The protein below binds the small molecule below.
Small molecule (SMILES): O=c1[nH]c(-c2ccc(Cl)c(S(=O)(=O)NC3CCCC3)c2)cs1

Binding-site contacts:
Ligand atom CAR contacts residue ILE105 of chain 1.A at 3.9 Å (hydrophobic).
Ligand atom CAR contacts residue PRO41 of chain 1.A at 4.3 Å (hydrophobic).
Ligand atom CAQ contacts residue ILE105 of chain 1.A at 4.0 Å (hydrophobic).
Ligand atom OAA contacts residue TYR98 of chain 1.A at 3.7 Å.
Ligand atom CAF contacts residue PRO41 of chain 1.A at 3.8 Å (hydrophobic).
Ligand atom CAT contacts residue CYS95 of chain 1.A at 4.3 Å (hydrophobic).
Ligand atom CAH contacts residue ILE105 of chain 1.A at 3.7 Å (hydrophobic).
Ligand atom CAT contacts residue TYR56 of chain 1.A at 4.4 Å (hydrophobic).
Ligand atom CAG contacts residue VAL46 of chain 1.A at 3.9 Å (hydrophobic).
Ligand atom CAL contacts residue LEU51 of chain 1.A at 4.1 Å (hydrophobic).
Ligand atom OAA contacts residue CYS95 of chain 1.A at 3.8 Å.
Ligand atom CAJ contacts residue LEU51 of chain 1.A at 3.4 Å (hydrophobic).
Ligand atom CAE contacts residue LEU51 of chain 1.A at 3.7 Å (hydrophobic).
Ligand atom CAF contacts residue LEU51 of chain 1.A at 3.7 Å (hydrophobic).
Ligand atom CAJ contacts residue LEU53 of chain 1.A at 3.8 Å (hydrophobic).
Ligand atom CAQ contacts residue LEU51 of chain 1.A at 4.5 Å (hydrophobic).
Ligand atom CL contacts residue LEU51 of chain 1.A at 4.0 Å.
Ligand atom SAO contacts residue PHE42 of chain 1.A at 3.9 Å.
Ligand atom CAG contacts residue ILE105 of chain 1.A at 4.4 Å (hydrophobic).
Ligand atom CAE contacts residue PRO41 of chain 1.A at 4.3 Å (hydrophobic).
Ligand atom OAA contacts residue TYR56 of chain 1.A at 4.0 Å.
Ligand atom NAN contacts residue ASN99 of chain 1.A at 4.3 Å.
Ligand atom CAG contacts residue PRO41 of chain 1.A at 3.4 Å (hydrophobic).
Ligand atom CAP contacts residue TRP40 of chain 1.A at 4.2 Å (hydrophobic).
Ligand atom NAN contacts residue ILE105 of chain 1.A at 3.7 Å.
Ligand atom CAE contacts residue TRP40 of chain 1.A at 4.0 Å (hydrophobic).
Ligand atom CL contacts residue TRP40 of chain 1.A at 3.9 Å.
Ligand atom OAA contacts residue ASN99 of chain 1.A at 2.9 Å (h-bond).
Ligand atom SAO contacts residue PRO41 of chain 1.A at 4.4 Å.
Ligand atom CAT contacts residue ASN99 of chain 1.A at 3.9 Å.
Ligand atom CAP contacts residue LEU51 of chain 1.A at 4.0 Å (hydrophobic).
Ligand atom CAQ contacts residue PRO41 of chain 1.A at 4.0 Å (hydrophobic).
Ligand atom CAT contacts residue ILE105 of chain 1.A at 4.1 Å (hydrophobic).
Ligand atom CAG contacts residue PHE42 of chain 1.A at 4.4 Å (hydrophobic).
Ligand atom SAO contacts residue TYR56 of chain 1.A at 4.5 Å.
Ligand atom CAI contacts residue LEU51 of chain 1.A at 4.2 Å (hydrophobic).
Ligand atom SAO contacts residue VAL46 of chain 1.A at 3.8 Å.
Ligand atom CAS contacts residue ILE105 of chain 1.A at 4.4 Å (hydrophobic).
Ligand atom OAC contacts residue ILE105 of chain 1.A at 3.4 Å.

Sequence of chain 1.A:
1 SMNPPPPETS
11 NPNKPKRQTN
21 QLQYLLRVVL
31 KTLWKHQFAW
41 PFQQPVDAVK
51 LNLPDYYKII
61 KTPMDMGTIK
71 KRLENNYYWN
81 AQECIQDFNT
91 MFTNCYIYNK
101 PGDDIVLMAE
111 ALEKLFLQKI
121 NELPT